Sequence of chain 1.B:
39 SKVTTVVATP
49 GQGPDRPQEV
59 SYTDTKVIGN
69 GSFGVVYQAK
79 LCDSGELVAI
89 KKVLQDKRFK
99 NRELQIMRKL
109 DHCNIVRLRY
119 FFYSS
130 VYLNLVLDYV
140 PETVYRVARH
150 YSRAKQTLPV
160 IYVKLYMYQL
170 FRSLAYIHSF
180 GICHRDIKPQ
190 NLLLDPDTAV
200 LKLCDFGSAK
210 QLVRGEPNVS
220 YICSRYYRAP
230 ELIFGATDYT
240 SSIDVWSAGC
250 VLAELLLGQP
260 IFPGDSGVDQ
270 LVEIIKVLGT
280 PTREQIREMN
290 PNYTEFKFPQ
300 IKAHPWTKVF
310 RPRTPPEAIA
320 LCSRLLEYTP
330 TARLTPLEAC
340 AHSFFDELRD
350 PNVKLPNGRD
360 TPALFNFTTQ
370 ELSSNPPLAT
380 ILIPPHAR

A protein and the small-molecule ligand that binds it are described below.
Small molecule (SMILES): O=C1Nc2ccccc2/C1=C1/Nc2ccccc2/C1=N\O

Binding-site contacts:
Ligand atom C9 contacts residue THR142 of chain 1.B at 4.0 Å.
Ligand atom C1 contacts residue THR142 of chain 1.B at 4.0 Å.
Ligand atom C15 contacts residue VAL139 of chain 1.B at 3.8 Å (hydrophobic).
Ligand atom C11 contacts residue THR142 of chain 1.B at 3.9 Å.
Ligand atom O23 contacts residue VAL139 of chain 1.B at 2.7 Å (h-bond).
Ligand atom C5 contacts residue GLU141 of chain 1.B at 4.0 Å.
Ligand atom C3 contacts residue VAL139 of chain 1.B at 3.5 Å (hydrophobic).
Ligand atom O23 contacts residue TYR138 of chain 1.B at 3.2 Å.
Ligand atom N4 contacts residue VAL139 of chain 1.B at 3.0 Å (h-bond).
Ligand atom C21 contacts residue CYS203 of chain 1.B at 4.1 Å (hydrophobic).
Ligand atom C5 contacts residue VAL139 of chain 1.B at 3.4 Å (hydrophobic).
Ligand atom C15 contacts residue TYR138 of chain 1.B at 4.0 Å (hydrophobic).
Ligand atom C15 contacts residue ALA87 of chain 1.B at 3.8 Å (hydrophobic).
Ligand atom C7 contacts residue ARG145 of chain 1.B at 3.7 Å.
Ligand atom C17 contacts residue ASP137 of chain 1.B at 4.0 Å.
Ligand atom C11 contacts residue ILE66 of chain 1.B at 3.6 Å (hydrophobic).
Ligand atom N16 contacts residue LEU192 of chain 1.B at 3.5 Å.
Ligand atom C5 contacts residue PRO140 of chain 1.B at 3.3 Å (hydrophobic).
Ligand atom C18 contacts residue VAL74 of chain 1.B at 3.9 Å (hydrophobic).
Ligand atom C17 contacts residue LEU192 of chain 1.B at 3.8 Å (hydrophobic).
Ligand atom O39 contacts residue ILE66 of chain 1.B at 4.0 Å.
Ligand atom C22 contacts residue VAL74 of chain 1.B at 3.8 Å (hydrophobic).
Ligand atom N4 contacts residue ILE66 of chain 1.B at 4.0 Å.
Ligand atom C13 contacts residue LEU192 of chain 1.B at 3.9 Å (hydrophobic).
Ligand atom O23 contacts residue ASP137 of chain 1.B at 3.8 Å.
Ligand atom N4 contacts residue LEU192 of chain 1.B at 4.1 Å.
Ligand atom C15 contacts residue ASP137 of chain 1.B at 3.7 Å.
Ligand atom C9 contacts residue ARG145 of chain 1.B at 3.6 Å.
Ligand atom C19 contacts residue LEU136 of chain 1.B at 3.7 Å (hydrophobic).
Ligand atom C7 contacts residue PRO140 of chain 1.B at 3.4 Å (hydrophobic).
Ligand atom C17 contacts residue ALA87 of chain 1.B at 3.9 Å (hydrophobic).
Ligand atom C20 contacts residue LEU136 of chain 1.B at 3.8 Å (hydrophobic).
Ligand atom C15 contacts residue LEU192 of chain 1.B at 3.5 Å (hydrophobic).
Ligand atom N16 contacts residue ASP137 of chain 1.B at 2.9 Å (salt-bridge).
Ligand atom C13 contacts residue ILE66 of chain 1.B at 4.0 Å (hydrophobic).
Ligand atom O23 contacts residue LEU192 of chain 1.B at 4.0 Å.
Ligand atom C14 contacts residue LEU192 of chain 1.B at 3.8 Å (hydrophobic).
Ligand atom O39 contacts residue GLY67 of chain 1.B at 4.0 Å.
Ligand atom N16 contacts residue ALA87 of chain 1.B at 3.4 Å.
Ligand atom C18 contacts residue LEU192 of chain 1.B at 4.0 Å (hydrophobic).